This small molecule binds to this protein.
Small molecule (SMILES): CSCC[C@H](NC=O)C(=O)O

Binding-site contacts:
Ligand atom CB contacts residue 8AN1 of chain 1.ZJ at 2.9 Å.
Ligand atom O contacts residue 3AB1 of chain 1.XJ at 4.2 Å.
Ligand atom CG contacts residue 8AN1 of chain 1.ZJ at 4.3 Å.
Ligand atom C contacts residue 8AN1 of chain 1.ZJ at 1.4 Å.
Ligand atom CN contacts residue 3AB1 of chain 1.XJ at 3.8 Å.
Ligand atom O1 contacts residue 3AB1 of chain 1.XJ at 3.6 Å.
Ligand atom N contacts residue 8AN1 of chain 1.ZJ at 3.7 Å.
Ligand atom CA contacts residue 8AN1 of chain 1.ZJ at 2.5 Å.
Ligand atom O contacts residue 8AN1 of chain 1.ZJ at 2.2 Å (h-bond).